Sequence of chain 1.C:
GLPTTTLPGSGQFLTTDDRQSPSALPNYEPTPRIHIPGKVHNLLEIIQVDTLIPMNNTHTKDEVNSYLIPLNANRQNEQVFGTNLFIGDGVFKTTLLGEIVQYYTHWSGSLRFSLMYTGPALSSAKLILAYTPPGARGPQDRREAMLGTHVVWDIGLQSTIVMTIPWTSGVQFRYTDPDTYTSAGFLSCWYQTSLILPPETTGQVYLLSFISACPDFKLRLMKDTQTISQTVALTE

This small molecule binds to this protein.
Small molecule (SMILES): Cc1cc(CCCCCOc2ccc(C3=NCCO3)cc2)on1

Sequence of chain 1.A:
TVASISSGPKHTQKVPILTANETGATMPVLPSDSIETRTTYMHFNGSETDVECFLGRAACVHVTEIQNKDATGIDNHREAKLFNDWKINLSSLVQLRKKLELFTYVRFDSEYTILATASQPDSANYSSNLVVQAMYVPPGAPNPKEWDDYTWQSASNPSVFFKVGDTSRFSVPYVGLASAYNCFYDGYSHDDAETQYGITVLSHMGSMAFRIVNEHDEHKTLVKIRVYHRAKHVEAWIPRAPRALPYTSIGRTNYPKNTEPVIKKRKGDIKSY

Binding-site contacts:
Ligand atom C5B contacts residue PHE186 of chain 1.A at 3.9 Å (hydrophobic).
Ligand atom N3A contacts residue PHE186 of chain 1.A at 4.0 Å.
Ligand atom O1A contacts residue PHE186 of chain 1.A at 3.0 Å.
Ligand atom C2A contacts residue TYR152 of chain 1.A at 3.6 Å (hydrophobic).
Ligand atom C5A contacts residue PHE186 of chain 1.A at 3.5 Å (hydrophobic).
Ligand atom C3B contacts residue TYR152 of chain 1.A at 3.7 Å (hydrophobic).
Ligand atom C3C contacts residue TYR128 of chain 1.A at 3.4 Å (hydrophobic).
Ligand atom C6B contacts residue ILE104 of chain 1.A at 3.6 Å (hydrophobic).
Ligand atom C5C contacts residue VAL191 of chain 1.A at 3.8 Å (hydrophobic).
Ligand atom C1C contacts residue LEU106 of chain 1.A at 3.8 Å (hydrophobic).
Ligand atom C5B contacts residue MET224 of chain 1.A at 3.9 Å (hydrophobic).
Ligand atom C2B contacts residue VAL188 of chain 1.A at 3.5 Å (hydrophobic).
Ligand atom N3A contacts residue PRO174 of chain 1.A at 3.7 Å.
Ligand atom C5 contacts residue LEU106 of chain 1.A at 3.8 Å (hydrophobic).
Ligand atom C5A contacts residue VAL176 of chain 1.A at 3.6 Å (hydrophobic).
Ligand atom O1B contacts residue ILE104 of chain 1.A at 3.9 Å.
Ligand atom C1B contacts residue ILE104 of chain 1.A at 4.0 Å (hydrophobic).
Ligand atom C2A contacts residue PHE186 of chain 1.A at 3.3 Å (hydrophobic).
Ligand atom C6B contacts residue TYR128 of chain 1.A at 3.3 Å (hydrophobic).
Ligand atom C4B contacts residue TYR152 of chain 1.A at 3.8 Å (hydrophobic).
Ligand atom C2C contacts residue TYR197 of chain 1.A at 3.7 Å (hydrophobic).
Ligand atom O1B contacts residue TYR128 of chain 1.A at 3.4 Å (h-bond).
Ligand atom N2 contacts residue LEU106 of chain 1.A at 3.8 Å.
Ligand atom N3A contacts residue TYR152 of chain 1.A at 3.5 Å.
Ligand atom C3B contacts residue VAL188 of chain 1.A at 3.8 Å (hydrophobic).
Ligand atom C4C contacts residue VAL188 of chain 1.A at 3.7 Å (hydrophobic).
Ligand atom C4A contacts residue PRO174 of chain 1.A at 3.1 Å (hydrophobic).
Ligand atom N3A contacts residue ALA24 of chain 1.C at 3.8 Å.
Ligand atom C5A contacts residue ALA150 of chain 1.A at 3.6 Å (hydrophobic).
Ligand atom O1 contacts residue MET221 of chain 1.A at 3.8 Å.
Ligand atom C4B contacts residue PHE186 of chain 1.A at 3.6 Å (hydrophobic).
Ligand atom C1B contacts residue VAL188 of chain 1.A at 3.8 Å (hydrophobic).
Ligand atom C2C contacts residue MET221 of chain 1.A at 3.8 Å (hydrophobic).
Ligand atom O1 contacts residue LEU106 of chain 1.A at 3.8 Å.
Ligand atom C5B contacts residue TYR128 of chain 1.A at 4.0 Å (hydrophobic).
Ligand atom C4 contacts residue LEU106 of chain 1.A at 3.9 Å (hydrophobic).
Ligand atom C4C contacts residue VAL191 of chain 1.A at 3.0 Å (hydrophobic).
Ligand atom C1B contacts residue TYR128 of chain 1.A at 3.6 Å (hydrophobic).
Ligand atom C1C contacts residue TYR128 of chain 1.A at 3.7 Å (hydrophobic).
Ligand atom C4 contacts residue TYR197 of chain 1.A at 3.8 Å (hydrophobic).